Sequence of chain 1.K:
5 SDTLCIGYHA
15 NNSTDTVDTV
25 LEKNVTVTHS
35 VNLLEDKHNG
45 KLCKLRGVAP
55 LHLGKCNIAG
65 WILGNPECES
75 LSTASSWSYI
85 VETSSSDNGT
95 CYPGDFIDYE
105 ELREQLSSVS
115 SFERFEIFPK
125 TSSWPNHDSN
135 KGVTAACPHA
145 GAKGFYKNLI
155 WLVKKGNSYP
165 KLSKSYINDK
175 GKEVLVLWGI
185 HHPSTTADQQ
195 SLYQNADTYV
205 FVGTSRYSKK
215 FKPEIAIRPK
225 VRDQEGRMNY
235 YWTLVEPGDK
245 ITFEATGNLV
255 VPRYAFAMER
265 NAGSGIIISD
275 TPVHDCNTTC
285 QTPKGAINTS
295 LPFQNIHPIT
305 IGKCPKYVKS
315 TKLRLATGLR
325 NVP

The protein below binds the small molecule below.
Small molecule (SMILES): CC(=O)N[C@@H]1[C@@H](O)[C@H](O)[C@@H](CO)O[C@H]1O

Binding-site contacts:
Ligand atom O7 contacts residue ARG226 of chain 1.K at 3.2 Å (salt-bridge).
Ligand atom C8 contacts residue PRO70 of chain 1.K at 4.4 Å (hydrophobic).
Ligand atom C7 contacts residue CYS95 of chain 1.K at 4.3 Å (hydrophobic).
Ligand atom C8 contacts residue CYS95 of chain 1.K at 4.0 Å (hydrophobic).
Ligand atom C1 contacts residue ASN92 of chain 1.K at 1.4 Å.
Ligand atom O7 contacts residue ASN92 of chain 1.K at 3.1 Å (h-bond).
Ligand atom C1 contacts residue GLU71 of chain 1.K at 4.0 Å.
Ligand atom C5 contacts residue ASN92 of chain 1.K at 3.7 Å.
Ligand atom C7 contacts residue ASN92 of chain 1.K at 3.2 Å.
Ligand atom O7 contacts residue CYS95 of chain 1.K at 3.7 Å.
Ligand atom C8 contacts residue ASN69 of chain 1.K at 3.5 Å.
Ligand atom C8 contacts residue ASN92 of chain 1.K at 4.4 Å.
Ligand atom C7 contacts residue GLU71 of chain 1.K at 3.9 Å.
Ligand atom O6 contacts residue ASP91 of chain 1.K at 3.6 Å.
Ligand atom C2 contacts residue ASN92 of chain 1.K at 2.5 Å.
Ligand atom N2 contacts residue GLU71 of chain 1.K at 3.5 Å.
Ligand atom C8 contacts residue GLU71 of chain 1.K at 3.9 Å.
Ligand atom C4 contacts residue ASN92 of chain 1.K at 4.3 Å.
Ligand atom C2 contacts residue ARG226 of chain 1.K at 4.3 Å.
Ligand atom C2 contacts residue GLU71 of chain 1.K at 4.2 Å.
Ligand atom C3 contacts residue ASN92 of chain 1.K at 3.8 Å.
Ligand atom C7 contacts residue ARG226 of chain 1.K at 3.4 Å.
Ligand atom C8 contacts residue ARG226 of chain 1.K at 4.0 Å.
Ligand atom C8 contacts residue ALA140 of chain 1.K at 4.4 Å (hydrophobic).
Ligand atom N2 contacts residue ARG226 of chain 1.K at 3.9 Å.
Ligand atom C7 contacts residue ASN69 of chain 1.K at 3.9 Å.
Ligand atom O6 contacts residue ASN92 of chain 1.K at 4.3 Å.
Ligand atom O5 contacts residue ASN92 of chain 1.K at 2.4 Å (h-bond).
Ligand atom C8 contacts residue PRO142 of chain 1.K at 3.9 Å (hydrophobic).
Ligand atom C8 contacts residue CYS141 of chain 1.K at 4.2 Å (hydrophobic).
Ligand atom O7 contacts residue ASN69 of chain 1.K at 3.4 Å (h-bond).
Ligand atom N2 contacts residue ASN92 of chain 1.K at 3.0 Å (h-bond).